Binding-site contacts:
Ligand atom C7 contacts residue ASN355 of chain 1.A at 3.1 Å.
Ligand atom C8 contacts residue ASN355 of chain 1.A at 4.2 Å.
Ligand atom O5 contacts residue ASN355 of chain 1.A at 2.4 Å (h-bond).
Ligand atom O5 contacts residue SER357 of chain 1.A at 3.9 Å.
Ligand atom C1 contacts residue ASN355 of chain 1.A at 1.4 Å.
Ligand atom C8 contacts residue THR341 of chain 1.A at 4.3 Å.
Ligand atom C2 contacts residue ASN355 of chain 1.A at 2.4 Å.
Ligand atom C4 contacts residue ASN355 of chain 1.A at 4.2 Å.
Ligand atom C8 contacts residue NAG1 of chain 1.KA at 3.5 Å.
Ligand atom C3 contacts residue ASN355 of chain 1.A at 3.6 Å.
Ligand atom C7 contacts residue NAG1 of chain 1.KA at 4.4 Å.
Ligand atom C5 contacts residue ASN355 of chain 1.A at 3.6 Å.
Ligand atom C5 contacts residue SER357 of chain 1.A at 4.1 Å.
Ligand atom N2 contacts residue NAG1 of chain 1.KA at 4.4 Å.
Ligand atom C1 contacts residue SER357 of chain 1.A at 3.5 Å.
Ligand atom N2 contacts residue ASN355 of chain 1.A at 2.8 Å (h-bond).
Ligand atom C8 contacts residue THR342 of chain 1.A at 4.0 Å.
Ligand atom O7 contacts residue ASN355 of chain 1.A at 3.1 Å (h-bond).

A small-molecule ligand and the protein it binds are described below.
Small molecule (SMILES): CC(=O)N[C@H]1[C@H](O[C@H]2[C@H](O)[C@@H](NC(C)=O)CO[C@@H]2CO)O[C@H](CO)[C@@H](O)[C@@H]1O

Sequence of chain 1.A:
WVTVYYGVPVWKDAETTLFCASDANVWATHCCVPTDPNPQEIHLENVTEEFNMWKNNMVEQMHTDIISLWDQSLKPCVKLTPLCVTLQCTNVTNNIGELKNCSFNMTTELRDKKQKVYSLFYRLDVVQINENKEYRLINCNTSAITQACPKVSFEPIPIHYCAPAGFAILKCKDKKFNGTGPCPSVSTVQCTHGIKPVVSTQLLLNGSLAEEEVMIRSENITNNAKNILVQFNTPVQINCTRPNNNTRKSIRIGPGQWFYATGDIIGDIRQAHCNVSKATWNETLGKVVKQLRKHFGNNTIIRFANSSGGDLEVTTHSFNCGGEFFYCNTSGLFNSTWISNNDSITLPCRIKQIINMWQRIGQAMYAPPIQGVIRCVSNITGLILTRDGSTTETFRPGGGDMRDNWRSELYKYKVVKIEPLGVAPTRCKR